Binding-site contacts:
Ligand atom C10 contacts residue GLY36 of chain 1.A at 3.5 Å.
Ligand atom N6 contacts residue GLY36 of chain 1.A at 3.7 Å.
Ligand atom N1 contacts residue ASP110 of chain 1.A at 3.7 Å.
Ligand atom C2 contacts residue ASP110 of chain 1.A at 3.8 Å.
Ligand atom N8 contacts residue GLU37 of chain 1.A at 3.9 Å.
Ligand atom N1 contacts residue LEU111 of chain 1.A at 3.8 Å.
Ligand atom C10 contacts residue GLU37 of chain 1.A at 4.0 Å.
Ligand atom O5 contacts residue LYS58 of chain 1.A at 3.8 Å.
Ligand atom O3 contacts residue LYS118 of chain 1.A at 2.7 Å (salt-bridge).
Ligand atom C13 contacts residue ALA39 of chain 1.A at 3.9 Å (hydrophobic).
Ligand atom N1 contacts residue MET112 of chain 1.A at 2.9 Å (h-bond).
Ligand atom N4 contacts residue LEU160 of chain 1.A at 4.0 Å.
Ligand atom N7 contacts residue VAL43 of chain 1.A at 4.0 Å.
Ligand atom N7 contacts residue GLY38 of chain 1.A at 3.1 Å.
Ligand atom N8 contacts residue GLY38 of chain 1.A at 3.1 Å.
Ligand atom N6 contacts residue VAL43 of chain 1.A at 3.8 Å.
Ligand atom N5 contacts residue ALA56 of chain 1.A at 3.4 Å.
Ligand atom O2 contacts residue ASP115 of chain 1.A at 2.7 Å (salt-bridge).
Ligand atom C1 contacts residue MET112 of chain 1.A at 3.0 Å (hydrophobic).
Ligand atom O2 contacts residue LYS118 of chain 1.A at 3.0 Å (salt-bridge).
Ligand atom C6 contacts residue ASP115 of chain 1.A at 3.6 Å.
Ligand atom C9 contacts residue ILE35 of chain 1.A at 4.0 Å (hydrophobic).
Ligand atom O4 contacts residue ALA39 of chain 1.A at 3.1 Å (h-bond).
Ligand atom C6 contacts residue LYS118 of chain 1.A at 4.0 Å.
Ligand atom C7 contacts residue LYS118 of chain 1.A at 3.8 Å.
Ligand atom C2 contacts residue MET112 of chain 1.A at 3.9 Å (hydrophobic).
Ligand atom O5 contacts residue ALA39 of chain 1.A at 3.9 Å.
Ligand atom O1 contacts residue VAL43 of chain 1.A at 3.7 Å.
Ligand atom N2 contacts residue MET112 of chain 1.A at 3.8 Å.
Ligand atom N1 contacts residue ALA56 of chain 1.A at 3.4 Å.
Ligand atom C8 contacts residue ILE35 of chain 1.A at 3.6 Å (hydrophobic).
Ligand atom N6 contacts residue GLY38 of chain 1.A at 3.2 Å (h-bond).
Ligand atom N6 contacts residue GLU37 of chain 1.A at 3.3 Å.
Ligand atom N5 contacts residue ASP110 of chain 1.A at 3.0 Å (salt-bridge).
Ligand atom N5 contacts residue LEU160 of chain 1.A at 3.7 Å.
Ligand atom C1 contacts residue LEU111 of chain 1.A at 3.7 Å (hydrophobic).
Ligand atom C2 contacts residue ALA56 of chain 1.A at 3.4 Å (hydrophobic).
Ligand atom O5 contacts residue TYR40 of chain 1.A at 4.0 Å.
Ligand atom N7 contacts residue GLU37 of chain 1.A at 3.5 Å (salt-bridge).
Ligand atom O4 contacts residue GLY38 of chain 1.A at 3.7 Å.

Sequence of chain 1.A:
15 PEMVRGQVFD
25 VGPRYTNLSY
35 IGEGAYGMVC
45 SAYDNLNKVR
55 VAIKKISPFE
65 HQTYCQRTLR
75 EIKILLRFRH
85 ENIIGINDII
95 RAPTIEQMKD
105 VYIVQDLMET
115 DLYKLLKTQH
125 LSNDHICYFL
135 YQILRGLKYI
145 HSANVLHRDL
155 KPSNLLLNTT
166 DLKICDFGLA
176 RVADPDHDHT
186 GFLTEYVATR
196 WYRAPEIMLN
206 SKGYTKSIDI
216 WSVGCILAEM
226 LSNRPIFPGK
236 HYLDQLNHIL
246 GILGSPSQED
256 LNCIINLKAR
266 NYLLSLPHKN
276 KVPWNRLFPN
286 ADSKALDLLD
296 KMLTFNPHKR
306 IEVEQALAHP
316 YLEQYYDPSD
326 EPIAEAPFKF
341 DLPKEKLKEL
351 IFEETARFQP

The small molecule below binds the protein below.
Small molecule (SMILES): [N-]=[N+]=NC[C@H]1O[C@@H](n2c(SCCC(=O)O)nc3c(N)ncnc32)[C@H](O)[C@@H]1O